Binding-site contacts:
Ligand atom N2 contacts residue GLU166 of chain 1.A at 3.1 Å (salt-bridge).
Ligand atom N1 contacts residue CYS145 of chain 1.A at 3.0 Å (h-bond).
Ligand atom N5 contacts residue GLU166 of chain 1.A at 2.9 Å (salt-bridge).
Ligand atom C5 contacts residue ASN142 of chain 1.A at 3.3 Å.
Ligand atom O1 contacts residue HIS163 of chain 1.A at 2.7 Å (h-bond).
Ligand atom C22 contacts residue TYR54 of chain 1.A at 3.5 Å (hydrophobic).
Ligand atom F1 contacts residue GLU166 of chain 1.A at 3.1 Å.
Ligand atom O1 contacts residue PHE140 of chain 1.A at 3.4 Å.
Ligand atom C3 contacts residue CYS145 of chain 1.A at 3.2 Å (hydrophobic).
Ligand atom F3 contacts residue GLN192 of chain 1.A at 3.2 Å.
Ligand atom C7 contacts residue GLU166 of chain 1.A at 3.4 Å.
Ligand atom F2 contacts residue LEU167 of chain 1.A at 3.1 Å.
Ligand atom S1 contacts residue MET165 of chain 1.A at 3.5 Å (h-bond).
Ligand atom C1 contacts residue CYS145 of chain 1.A at 2.7 Å (hydrophobic).
Ligand atom C18 contacts residue GLU166 of chain 1.A at 3.3 Å.
Ligand atom C10 contacts residue GLN189 of chain 1.A at 3.6 Å.
Ligand atom O3 contacts residue MET165 of chain 1.A at 3.3 Å.
Ligand atom N3 contacts residue GLY143 of chain 1.A at 3.5 Å (h-bond).
Ligand atom C19 contacts residue MET165 of chain 1.A at 3.5 Å (hydrophobic).
Ligand atom C19 contacts residue GLU166 of chain 1.A at 3.6 Å.
Ligand atom C20 contacts residue GLU166 of chain 1.A at 3.5 Å.
Ligand atom N2 contacts residue PHE140 of chain 1.A at 3.3 Å (h-bond).
Ligand atom C22 contacts residue HIS41 of chain 1.A at 3.6 Å.
Ligand atom O4 contacts residue GLN189 of chain 1.A at 3.4 Å.
Ligand atom C8 contacts residue HIS164 of chain 1.A at 3.6 Å.
Ligand atom F2 contacts residue GLU166 of chain 1.A at 3.1 Å.
Ligand atom C2 contacts residue CYS145 of chain 1.A at 1.7 Å (hydrophobic).
Ligand atom O1 contacts residue GLU166 of chain 1.A at 3.3 Å.
Ligand atom C9 contacts residue HIS164 of chain 1.A at 3.4 Å.
Ligand atom O1 contacts residue HIS172 of chain 1.A at 3.5 Å.
Ligand atom C22 contacts residue ASP187 of chain 1.A at 3.5 Å.
Ligand atom N3 contacts residue LEU27 of chain 1.A at 3.3 Å.
Ligand atom F2 contacts residue MET165 of chain 1.A at 3.3 Å.
Ligand atom N3 contacts residue SER144 of chain 1.A at 3.6 Å.
Ligand atom C3 contacts residue HIS163 of chain 1.A at 3.6 Å.
Ligand atom F3 contacts residue THR190 of chain 1.A at 3.0 Å.
Ligand atom N3 contacts residue CYS145 of chain 1.A at 2.7 Å (h-bond).
Ligand atom O3 contacts residue GLU166 of chain 1.A at 2.8 Å (salt-bridge).
Ligand atom S2 contacts residue MET49 of chain 1.A at 3.4 Å (h-bond).
Ligand atom N1 contacts residue HIS164 of chain 1.A at 2.9 Å (h-bond).

The small molecule below binds the protein below.
Small molecule (SMILES): CC(C)(C)[C@H](NC(=O)C(F)(F)F)C(=O)N1CC2(C[C@H]1C(=O)N[C@H](C#N)C[C@@H]1CCNC1=O)SCCS2

Sequence of chain 2.A:
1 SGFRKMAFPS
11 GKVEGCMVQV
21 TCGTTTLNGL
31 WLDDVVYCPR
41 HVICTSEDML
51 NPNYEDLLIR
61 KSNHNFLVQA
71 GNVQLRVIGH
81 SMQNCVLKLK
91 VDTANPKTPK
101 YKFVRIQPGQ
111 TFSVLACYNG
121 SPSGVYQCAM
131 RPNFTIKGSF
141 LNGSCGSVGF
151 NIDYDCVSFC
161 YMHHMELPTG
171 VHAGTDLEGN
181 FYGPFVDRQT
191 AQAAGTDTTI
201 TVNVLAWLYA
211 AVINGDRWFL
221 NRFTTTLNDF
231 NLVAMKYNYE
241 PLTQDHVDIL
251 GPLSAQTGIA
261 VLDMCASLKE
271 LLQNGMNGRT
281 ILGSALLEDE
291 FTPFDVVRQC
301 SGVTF

Sequence of chain 1.A:
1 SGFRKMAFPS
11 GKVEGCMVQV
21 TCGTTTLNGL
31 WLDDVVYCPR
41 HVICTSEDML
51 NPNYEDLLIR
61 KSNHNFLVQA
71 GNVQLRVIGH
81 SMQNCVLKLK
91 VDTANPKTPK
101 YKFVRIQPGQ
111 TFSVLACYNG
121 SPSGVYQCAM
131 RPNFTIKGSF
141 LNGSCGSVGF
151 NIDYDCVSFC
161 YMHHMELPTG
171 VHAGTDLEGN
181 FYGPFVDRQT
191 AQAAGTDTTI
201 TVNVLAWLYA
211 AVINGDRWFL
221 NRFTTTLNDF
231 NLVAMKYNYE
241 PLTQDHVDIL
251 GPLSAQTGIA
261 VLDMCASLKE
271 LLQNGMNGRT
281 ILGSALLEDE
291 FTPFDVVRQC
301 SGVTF